Sequence of chain 1.A:
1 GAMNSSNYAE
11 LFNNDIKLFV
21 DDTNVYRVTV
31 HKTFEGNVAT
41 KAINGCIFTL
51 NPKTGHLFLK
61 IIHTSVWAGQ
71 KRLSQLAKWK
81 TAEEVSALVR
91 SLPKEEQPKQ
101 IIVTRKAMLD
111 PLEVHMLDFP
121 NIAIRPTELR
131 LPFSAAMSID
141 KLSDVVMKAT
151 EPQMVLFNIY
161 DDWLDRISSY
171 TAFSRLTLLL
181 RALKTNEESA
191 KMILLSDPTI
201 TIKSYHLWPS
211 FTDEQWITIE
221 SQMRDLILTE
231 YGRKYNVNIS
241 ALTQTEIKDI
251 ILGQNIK

The small molecule below binds the protein below.
Small molecule (SMILES): COc1ccccc1NC(C)(C)C(=O)O

Binding-site contacts:
Ligand atom C8 contacts residue ILE227 of chain 1.A at 3.4 Å (hydrophobic).
Ligand atom C9 contacts residue ILE227 of chain 1.A at 3.3 Å (hydrophobic).
Ligand atom C contacts residue TYR231 of chain 1.A at 3.9 Å (hydrophobic).
Ligand atom C3 contacts residue GLN254 of chain 1.A at 3.9 Å.
Ligand atom C2 contacts residue ILE227 of chain 1.A at 4.2 Å (hydrophobic).
Ligand atom C6 contacts residue ASN255 of chain 1.A at 3.6 Å.
Ligand atom C10 contacts residue ILE227 of chain 1.A at 3.6 Å (hydrophobic).
Ligand atom C6 contacts residue ILE227 of chain 1.A at 4.2 Å (hydrophobic).
Ligand atom O2 contacts residue TYR231 of chain 1.A at 3.7 Å.
Ligand atom C7 contacts residue ASN255 of chain 1.A at 3.5 Å.
Ligand atom C9 contacts residue GLN254 of chain 1.A at 3.4 Å.
Ligand atom O1 contacts residue GLN254 of chain 1.A at 2.9 Å (h-bond).
Ligand atom C10 contacts residue TYR231 of chain 1.A at 4.1 Å (hydrophobic).
Ligand atom C contacts residue GLU230 of chain 1.A at 4.1 Å.
Ligand atom C5 contacts residue ARG130 of chain 1.A at 3.9 Å.
Ligand atom C6 contacts residue ARG181 of chain 1.A at 3.6 Å.
Ligand atom C1 contacts residue GLN254 of chain 1.A at 4.1 Å.
Ligand atom C3 contacts residue ARG130 of chain 1.A at 3.6 Å.
Ligand atom C7 contacts residue GLN254 of chain 1.A at 3.7 Å.
Ligand atom C2 contacts residue THR185 of chain 1.A at 3.2 Å.
Ligand atom C5 contacts residue GLN254 of chain 1.A at 3.7 Å.
Ligand atom C5 contacts residue ARG181 of chain 1.A at 4.0 Å.
Ligand atom C2 contacts residue GLU230 of chain 1.A at 4.2 Å.
Ligand atom O contacts residue ARG130 of chain 1.A at 3.0 Å (salt-bridge).
Ligand atom C4 contacts residue GLN254 of chain 1.A at 3.5 Å.
Ligand atom N contacts residue ILE227 of chain 1.A at 4.2 Å.
Ligand atom C10 contacts residue ILE251 of chain 1.A at 3.7 Å (hydrophobic).
Ligand atom C10 contacts residue LEU228 of chain 1.A at 4.2 Å (hydrophobic).
Ligand atom C6 contacts residue GLN254 of chain 1.A at 3.8 Å.
Ligand atom C4 contacts residue ILE227 of chain 1.A at 3.7 Å (hydrophobic).
Ligand atom O2 contacts residue GLN254 of chain 1.A at 3.6 Å.
Ligand atom C10 contacts residue ILE250 of chain 1.A at 3.9 Å (hydrophobic).
Ligand atom O2 contacts residue ILE227 of chain 1.A at 3.5 Å.
Ligand atom C8 contacts residue GLN254 of chain 1.A at 3.5 Å.
Ligand atom C5 contacts residue ILE227 of chain 1.A at 4.1 Å (hydrophobic).
Ligand atom N contacts residue GLN254 of chain 1.A at 3.5 Å (h-bond).
Ligand atom O1 contacts residue ARG130 of chain 1.A at 2.9 Å (salt-bridge).
Ligand atom C7 contacts residue ARG181 of chain 1.A at 4.2 Å.
Ligand atom C7 contacts residue ILE227 of chain 1.A at 3.9 Å (hydrophobic).
Ligand atom C8 contacts residue ILE251 of chain 1.A at 4.1 Å (hydrophobic).